A small-molecule ligand and the protein it binds are described below.
Small molecule (SMILES): Cc1cn([C@H]2C[C@H](O[P](=O)(O)OC[C@H]3O[C@@H](n4cnc5c(=O)nc(N)[nH]c54)C[C@@H]3O[P](=O)(O)OC[C@H]3O[C@@H](n4ccc(N)nc4=O)C[C@@H]3O[P](=O)(O)OC[C@H]3O[C@@H](n4cnc5c(=O)nc(N)[nH]c54)C[C@@H]3O[P](=O)(O)OC[C@H]3O[C@@H](n4cnc5c(=O)nc(N)[nH]c54)C[C@@H]3O)[C@@H](CO[P](=O)(O)O[C@H]3C[C@H](n4cnc5c(=O)nc(N)[nH]c54)O[C@@H]3CO)O2)c(=O)[nH]c1=O

Sequence of chain 1.N:
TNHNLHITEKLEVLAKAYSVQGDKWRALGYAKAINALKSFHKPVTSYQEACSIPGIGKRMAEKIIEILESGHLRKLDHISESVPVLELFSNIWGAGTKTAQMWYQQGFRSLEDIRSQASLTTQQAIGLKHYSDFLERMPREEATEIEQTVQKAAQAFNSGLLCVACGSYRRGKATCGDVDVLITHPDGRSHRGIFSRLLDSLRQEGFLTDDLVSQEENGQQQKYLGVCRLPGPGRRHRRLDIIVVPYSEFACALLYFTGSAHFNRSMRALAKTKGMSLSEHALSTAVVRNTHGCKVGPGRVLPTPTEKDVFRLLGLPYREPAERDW

Binding-site contacts:
Ligand atom OP1 contacts residue THR108 of chain 1.N at 2.4 Å (h-bond).
Ligand atom OP1 contacts residue ARG248 of chain 1.N at 2.8 Å (salt-bridge).
Ligand atom C5' contacts residue ASP250 of chain 1.N at 3.9 Å.
Ligand atom N2 contacts residue TYR265 of chain 1.N at 3.5 Å (h-bond).
Ligand atom C4' contacts residue TRP102 of chain 1.N at 3.5 Å (hydrophobic).
Ligand atom OP1 contacts residue ALA104 of chain 1.N at 3.2 Å (h-bond).
Ligand atom O3' contacts residue LYS232 of chain 1.N at 3.4 Å (salt-bridge).
Ligand atom OP1 contacts residue GLY105 of chain 1.N at 3.2 Å.
Ligand atom O3' contacts residue ASP250 of chain 1.N at 3.7 Å.
Ligand atom C5' contacts residue LEU234 of chain 1.N at 3.6 Å (hydrophobic).
Ligand atom OP1 contacts residue TRP102 of chain 1.N at 3.1 Å (h-bond).
Ligand atom OP2 contacts residue GLY105 of chain 1.N at 3.8 Å.
Ligand atom P contacts residue THR108 of chain 1.N at 3.7 Å.
Ligand atom O3' contacts residue TRP102 of chain 1.N at 3.4 Å.
Ligand atom P contacts residue NA1 of chain 1.AA at 3.6 Å.
Ligand atom OP2 contacts residue GLY105 of chain 1.N at 3.9 Å.
Ligand atom P contacts residue GLY105 of chain 1.N at 3.5 Å.
Ligand atom OP1 contacts residue GLY103 of chain 1.N at 2.9 Å (h-bond).
Ligand atom OP2 contacts residue THR106 of chain 1.N at 3.5 Å (h-bond).
Ligand atom C5' contacts residue ARG248 of chain 1.N at 3.6 Å.
Ligand atom C3' contacts residue ASP250 of chain 1.N at 3.4 Å.
Ligand atom P contacts residue LYS107 of chain 1.N at 3.3 Å.
Ligand atom OP2 contacts residue LYS107 of chain 1.N at 2.9 Å (salt-bridge).
Ligand atom O3' contacts residue GLY103 of chain 1.N at 3.5 Å.
Ligand atom C3' contacts residue LYS107 of chain 1.N at 3.7 Å.
Ligand atom OP1 contacts residue ILE101 of chain 1.N at 3.7 Å.
Ligand atom P contacts residue ARG248 of chain 1.N at 3.9 Å.
Ligand atom O3' contacts residue GLY105 of chain 1.N at 3.8 Å.
Ligand atom C3' contacts residue GLY105 of chain 1.N at 3.9 Å.
Ligand atom OP1 contacts residue LYS107 of chain 1.N at 2.9 Å (salt-bridge).
Ligand atom C5' contacts residue GLY103 of chain 1.N at 3.9 Å.
Ligand atom O3' contacts residue ALA104 of chain 1.N at 3.8 Å.
Ligand atom OP1 contacts residue NA1 of chain 1.AA at 2.4 Å (h-bond).
Ligand atom C4' contacts residue LEU234 of chain 1.N at 3.7 Å (hydrophobic).
Ligand atom OP1 contacts residue THR106 of chain 1.N at 3.8 Å.
Ligand atom N3 contacts residue TYR265 of chain 1.N at 3.8 Å.
Ligand atom O5' contacts residue GLY105 of chain 1.N at 2.9 Å (h-bond).
Ligand atom C2 contacts residue TYR265 of chain 1.N at 3.7 Å (hydrophobic).
Ligand atom O3' contacts residue PHE266 of chain 1.N at 3.6 Å.
Ligand atom O3' contacts residue LYS107 of chain 1.N at 3.8 Å.